The protein below binds the small molecule below.
Small molecule (SMILES): CC(=O)N[C@@H]1[C@@H](O)[C@H](O)[C@@H](CO)O[C@H]1O

Sequence of chain 1.D:
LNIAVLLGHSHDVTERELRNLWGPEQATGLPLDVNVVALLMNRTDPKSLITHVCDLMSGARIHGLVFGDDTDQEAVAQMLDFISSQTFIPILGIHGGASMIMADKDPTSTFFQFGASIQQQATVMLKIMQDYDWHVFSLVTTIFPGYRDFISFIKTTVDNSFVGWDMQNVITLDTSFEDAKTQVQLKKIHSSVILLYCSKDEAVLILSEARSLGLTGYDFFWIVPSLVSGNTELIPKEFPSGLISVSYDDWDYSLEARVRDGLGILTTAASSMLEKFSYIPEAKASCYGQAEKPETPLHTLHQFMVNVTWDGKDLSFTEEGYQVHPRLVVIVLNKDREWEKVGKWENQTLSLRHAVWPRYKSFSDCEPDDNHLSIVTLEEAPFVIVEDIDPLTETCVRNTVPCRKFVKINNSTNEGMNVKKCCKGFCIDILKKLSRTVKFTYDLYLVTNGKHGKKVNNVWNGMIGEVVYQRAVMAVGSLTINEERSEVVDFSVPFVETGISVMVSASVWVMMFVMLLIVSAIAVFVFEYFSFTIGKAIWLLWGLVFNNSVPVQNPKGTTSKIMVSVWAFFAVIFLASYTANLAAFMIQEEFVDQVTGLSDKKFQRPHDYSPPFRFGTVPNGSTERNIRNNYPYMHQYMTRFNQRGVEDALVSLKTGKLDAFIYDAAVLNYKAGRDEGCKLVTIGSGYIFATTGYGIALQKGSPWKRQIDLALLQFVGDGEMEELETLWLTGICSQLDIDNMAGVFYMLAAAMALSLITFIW

Binding-site contacts:
Ligand atom C4 contacts residue ASN443 of chain 1.D at 4.2 Å.
Ligand atom O5 contacts residue ASN443 of chain 1.D at 2.4 Å (h-bond).
Ligand atom C2 contacts residue ASN443 of chain 1.D at 2.5 Å.
Ligand atom C7 contacts residue ASN443 of chain 1.D at 3.2 Å.
Ligand atom N2 contacts residue ASN443 of chain 1.D at 3.0 Å (h-bond).
Ligand atom C5 contacts residue ILE442 of chain 1.D at 4.3 Å (hydrophobic).
Ligand atom C1 contacts residue ASN443 of chain 1.D at 1.4 Å.
Ligand atom O5 contacts residue ILE442 of chain 1.D at 3.1 Å (h-bond).
Ligand atom C3 contacts residue ASN443 of chain 1.D at 3.8 Å.
Ligand atom C5 contacts residue ASN443 of chain 1.D at 3.7 Å.
Ligand atom C1 contacts residue ILE442 of chain 1.D at 3.5 Å (hydrophobic).
Ligand atom O7 contacts residue ASN443 of chain 1.D at 2.9 Å (h-bond).